Binding-site contacts:
Ligand atom O2P contacts residue GLY274 of chain 1.E at 3.1 Å (h-bond).
Ligand atom C2 contacts residue ILE211 of chain 1.E at 2.9 Å (hydrophobic).
Ligand atom C3' contacts residue MET60 of chain 1.E at 3.8 Å (hydrophobic).
Ligand atom C6 contacts residue ILE211 of chain 1.E at 3.8 Å (hydrophobic).
Ligand atom N1 contacts residue ILE213 of chain 1.E at 3.8 Å.
Ligand atom C2' contacts residue ASP251 of chain 1.E at 3.7 Å.
Ligand atom C4 contacts residue ILE213 of chain 1.E at 3.5 Å (hydrophobic).
Ligand atom O5' contacts residue GLY252 of chain 1.E at 3.2 Å.
Ligand atom N7 contacts residue ILE213 of chain 1.E at 3.8 Å.
Ligand atom O6 contacts residue GLY302 of chain 1.E at 3.1 Å (h-bond).
Ligand atom C2 contacts residue GLY208 of chain 1.E at 3.7 Å.
Ligand atom C6 contacts residue GLY302 of chain 1.E at 3.6 Å.
Ligand atom O3P contacts residue ARG275 of chain 1.E at 3.5 Å (salt-bridge).
Ligand atom N3 contacts residue GLY208 of chain 1.E at 3.1 Å (h-bond).
Ligand atom N3 contacts residue ILE213 of chain 1.E at 3.7 Å.
Ligand atom C5' contacts residue GLY274 of chain 1.E at 3.8 Å.
Ligand atom P contacts residue GLY274 of chain 1.E at 3.8 Å.
Ligand atom O1P contacts residue TYR298 of chain 1.E at 3.5 Å (h-bond).
Ligand atom C3' contacts residue ASP251 of chain 1.E at 3.5 Å.
Ligand atom C5 contacts residue ILE213 of chain 1.E at 3.4 Å (hydrophobic).
Ligand atom N1 contacts residue ILE211 of chain 1.E at 2.5 Å (h-bond).
Ligand atom O5' contacts residue GLY274 of chain 1.E at 3.5 Å (h-bond).
Ligand atom O6 contacts residue GLY300 of chain 1.E at 3.3 Å.
Ligand atom C6 contacts residue GLU301 of chain 1.E at 3.8 Å.
Ligand atom N7 contacts residue GLY300 of chain 1.E at 3.6 Å.
Ligand atom C2 contacts residue ILE213 of chain 1.E at 3.6 Å (hydrophobic).
Ligand atom O6 contacts residue GLU301 of chain 1.E at 3.4 Å (salt-bridge).
Ligand atom O1P contacts residue ARG275 of chain 1.E at 3.1 Å (salt-bridge).
Ligand atom O2' contacts residue GLY208 of chain 1.E at 3.5 Å.
Ligand atom O3P contacts residue GLY253 of chain 1.E at 3.1 Å (h-bond).
Ligand atom O3' contacts residue ALA58 of chain 1.E at 3.2 Å.
Ligand atom O2' contacts residue ASP251 of chain 1.E at 2.4 Å (salt-bridge).
Ligand atom O3' contacts residue MET272 of chain 1.E at 3.2 Å.
Ligand atom O2P contacts residue ARG275 of chain 1.E at 3.5 Å (salt-bridge).
Ligand atom O3P contacts residue GLY252 of chain 1.E at 3.5 Å.
Ligand atom C2 contacts residue GLY209 of chain 1.E at 3.6 Å.
Ligand atom C6 contacts residue ILE213 of chain 1.E at 3.8 Å (hydrophobic).
Ligand atom N1 contacts residue GLY302 of chain 1.E at 3.7 Å.
Ligand atom C4' contacts residue ASP251 of chain 1.E at 3.5 Å.
Ligand atom O3' contacts residue ASP251 of chain 1.E at 2.8 Å (salt-bridge).

This protein binds this small molecule.
Small molecule (SMILES): O=c1[nH]cnc2c1ncn2[C@@H]1O[C@H](COP(=O)(O)O)[C@@H](O)[C@H]1O

Sequence of chain 1.E:
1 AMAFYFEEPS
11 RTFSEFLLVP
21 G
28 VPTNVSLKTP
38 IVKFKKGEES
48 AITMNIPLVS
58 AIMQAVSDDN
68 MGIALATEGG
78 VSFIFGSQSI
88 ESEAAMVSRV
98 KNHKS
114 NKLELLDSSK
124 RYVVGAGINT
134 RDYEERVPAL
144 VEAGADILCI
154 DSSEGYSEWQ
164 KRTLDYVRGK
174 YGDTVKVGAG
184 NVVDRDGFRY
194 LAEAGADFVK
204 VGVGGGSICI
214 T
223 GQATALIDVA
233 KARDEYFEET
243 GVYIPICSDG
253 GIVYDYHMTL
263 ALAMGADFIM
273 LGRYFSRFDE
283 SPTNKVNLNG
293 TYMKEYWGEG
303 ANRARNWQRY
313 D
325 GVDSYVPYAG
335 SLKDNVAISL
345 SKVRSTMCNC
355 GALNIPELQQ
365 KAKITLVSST